Binding-site contacts:
Ligand atom C7 contacts residue ASN118 of chain 60.F at 3.9 Å.
Ligand atom C1 contacts residue ALA117 of chain 60.F at 3.9 Å (hydrophobic).
Ligand atom C5 contacts residue ALA117 of chain 60.F at 4.2 Å (hydrophobic).
Ligand atom C6 contacts residue ALA117 of chain 60.F at 3.6 Å (hydrophobic).
Ligand atom C4 contacts residue ALA117 of chain 60.F at 4.2 Å (hydrophobic).
Ligand atom C8 contacts residue PRO167 of chain 60.F at 3.7 Å (hydrophobic).
Ligand atom C5 contacts residue GLN168 of chain 60.F at 4.5 Å.
Ligand atom C1 contacts residue ASN118 of chain 60.F at 1.6 Å.
Ligand atom O7 contacts residue ASN118 of chain 60.F at 3.5 Å (h-bond).
Ligand atom O6 contacts residue ASN118 of chain 60.F at 4.0 Å.
Ligand atom C2 contacts residue ASN118 of chain 60.F at 2.7 Å.
Ligand atom C7 contacts residue PRO167 of chain 60.F at 3.9 Å (hydrophobic).
Ligand atom C1 contacts residue GLN168 of chain 60.F at 4.0 Å.
Ligand atom O5 contacts residue GLN168 of chain 60.F at 4.0 Å.
Ligand atom C1 contacts residue PRO167 of chain 60.F at 4.4 Å (hydrophobic).
Ligand atom C2 contacts residue ALA117 of chain 60.F at 4.0 Å (hydrophobic).
Ligand atom O5 contacts residue ALA117 of chain 60.F at 3.5 Å (h-bond).
Ligand atom N2 contacts residue ASN118 of chain 60.F at 3.6 Å.
Ligand atom C8 contacts residue ASP164 of chain 60.F at 4.5 Å.
Ligand atom C4 contacts residue ASN118 of chain 60.F at 3.8 Å.
Ligand atom O6 contacts residue ALA117 of chain 60.F at 2.3 Å.
Ligand atom C3 contacts residue ASN118 of chain 60.F at 3.8 Å.
Ligand atom O7 contacts residue ALA117 of chain 60.F at 4.5 Å.
Ligand atom C5 contacts residue ASN118 of chain 60.F at 3.2 Å.
Ligand atom O5 contacts residue ASN118 of chain 60.F at 1.8 Å (h-bond).
Ligand atom C6 contacts residue ASN118 of chain 60.F at 4.0 Å.
Ligand atom N2 contacts residue PRO167 of chain 60.F at 4.0 Å.

This protein binds this small molecule.
Small molecule (SMILES): CC(=O)N[C@@H]1[C@@H](O)[C@H](O)[C@@H](CO)O[C@H]1O

Sequence of chain 60.F:
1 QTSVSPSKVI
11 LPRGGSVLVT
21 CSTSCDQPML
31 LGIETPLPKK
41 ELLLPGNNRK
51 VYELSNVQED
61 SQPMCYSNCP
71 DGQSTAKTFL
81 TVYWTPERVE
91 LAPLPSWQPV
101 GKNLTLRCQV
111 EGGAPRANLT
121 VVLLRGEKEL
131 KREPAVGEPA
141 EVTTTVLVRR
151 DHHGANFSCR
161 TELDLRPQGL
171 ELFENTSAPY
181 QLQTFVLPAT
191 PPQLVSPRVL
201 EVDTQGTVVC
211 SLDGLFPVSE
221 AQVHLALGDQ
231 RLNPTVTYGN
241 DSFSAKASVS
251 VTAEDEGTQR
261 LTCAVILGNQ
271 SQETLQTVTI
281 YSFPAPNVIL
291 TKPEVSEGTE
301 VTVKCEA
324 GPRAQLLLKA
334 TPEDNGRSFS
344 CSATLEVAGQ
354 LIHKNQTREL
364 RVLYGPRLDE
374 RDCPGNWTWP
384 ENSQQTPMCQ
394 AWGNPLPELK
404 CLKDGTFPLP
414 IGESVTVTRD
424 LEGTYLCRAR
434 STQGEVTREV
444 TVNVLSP